The small molecule below binds the protein below.
Small molecule (SMILES): Nc1ncnc2c1ncn2[C@@H]1O[C@H](COP(=O)=O)[C@@H](O[P](=O)(O)OC[C@H]2O[C@@H](n3ccc(=O)[nH]c3=O)[C@H](O)[C@@H]2O)[C@H]1O

Sequence of chain 40.F:
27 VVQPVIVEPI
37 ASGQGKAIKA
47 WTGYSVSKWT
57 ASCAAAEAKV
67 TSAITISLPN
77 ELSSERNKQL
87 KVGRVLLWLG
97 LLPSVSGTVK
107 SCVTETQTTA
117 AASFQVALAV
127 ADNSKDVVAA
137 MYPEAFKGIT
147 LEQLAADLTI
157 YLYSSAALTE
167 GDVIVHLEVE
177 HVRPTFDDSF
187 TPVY

Sequence of chain 59.E:
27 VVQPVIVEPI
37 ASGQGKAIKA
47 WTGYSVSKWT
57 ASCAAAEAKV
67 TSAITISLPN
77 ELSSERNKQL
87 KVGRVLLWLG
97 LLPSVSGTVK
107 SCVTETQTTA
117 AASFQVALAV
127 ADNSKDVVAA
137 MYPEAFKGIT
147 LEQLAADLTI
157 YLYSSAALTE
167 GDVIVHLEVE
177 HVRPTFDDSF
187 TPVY

Binding-site contacts:
Ligand atom C8 contacts residue LYS143 of chain 59.E at 2.8 Å.
Ligand atom C8 contacts residue TRP47 of chain 59.E at 4.0 Å (hydrophobic).
Ligand atom C1' contacts residue TRP47 of chain 59.E at 4.3 Å (hydrophobic).
Ligand atom C5 contacts residue TRP47 of chain 59.E at 4.0 Å (hydrophobic).
Ligand atom OP1 contacts residue LYS45 of chain 40.F at 4.3 Å.
Ligand atom C2 contacts residue TRP47 of chain 59.E at 3.8 Å (hydrophobic).
Ligand atom C4 contacts residue TRP47 of chain 59.E at 3.9 Å (hydrophobic).
Ligand atom C2' contacts residue LYS143 of chain 59.E at 4.5 Å.
Ligand atom O4' contacts residue TRP47 of chain 59.E at 4.0 Å.
Ligand atom N6 contacts residue TRP47 of chain 59.E at 4.2 Å.
Ligand atom N9 contacts residue TRP47 of chain 59.E at 4.0 Å.
Ligand atom C1' contacts residue GLU140 of chain 59.E at 3.2 Å.
Ligand atom N7 contacts residue TRP47 of chain 59.E at 4.0 Å.
Ligand atom N9 contacts residue LYS143 of chain 59.E at 3.8 Å.
Ligand atom N9 contacts residue GLU140 of chain 59.E at 4.1 Å.
Ligand atom O4' contacts residue GLU140 of chain 59.E at 4.1 Å.
Ligand atom C1' contacts residue LYS143 of chain 59.E at 4.0 Å.
Ligand atom N3 contacts residue TRP47 of chain 59.E at 3.9 Å.
Ligand atom O2' contacts residue GLU140 of chain 59.E at 3.0 Å (salt-bridge).
Ligand atom C2' contacts residue GLU140 of chain 59.E at 3.5 Å.
Ligand atom N7 contacts residue LYS143 of chain 59.E at 3.7 Å.
Ligand atom O4' contacts residue LYS143 of chain 59.E at 4.2 Å.
Ligand atom C6 contacts residue TRP47 of chain 59.E at 3.9 Å (hydrophobic).
Ligand atom C8 contacts residue GLU140 of chain 59.E at 4.1 Å.
Ligand atom N1 contacts residue TRP47 of chain 59.E at 3.8 Å.